Binding-site contacts:
Ligand atom C7 contacts residue PRO561 of chain 1.A at 4.1 Å (hydrophobic).
Ligand atom C1 contacts residue GLN562 of chain 1.A at 3.0 Å.
Ligand atom O5 contacts residue GLN562 of chain 1.A at 3.6 Å.
Ligand atom O7 contacts residue ASN313 of chain 1.A at 2.8 Å (h-bond).
Ligand atom O3 contacts residue PRO561 of chain 1.A at 2.5 Å (h-bond).
Ligand atom C8 contacts residue PRO561 of chain 1.A at 3.3 Å (hydrophobic).
Ligand atom C7 contacts residue ASN313 of chain 1.A at 3.0 Å.
Ligand atom C4 contacts residue GLN562 of chain 1.A at 3.6 Å.
Ligand atom O3 contacts residue GLN562 of chain 1.A at 3.1 Å (h-bond).
Ligand atom O4 contacts residue GLN562 of chain 1.A at 2.7 Å (h-bond).
Ligand atom C4 contacts residue ASN313 of chain 1.A at 4.2 Å.
Ligand atom C7 contacts residue GLN562 of chain 1.A at 3.8 Å.
Ligand atom C2 contacts residue ASN313 of chain 1.A at 2.5 Å.
Ligand atom N2 contacts residue ASN313 of chain 1.A at 2.9 Å (h-bond).
Ligand atom C3 contacts residue GLN562 of chain 1.A at 3.2 Å.
Ligand atom C3 contacts residue ASN313 of chain 1.A at 3.8 Å.
Ligand atom C5 contacts residue ASN313 of chain 1.A at 3.7 Å.
Ligand atom C8 contacts residue ASN313 of chain 1.A at 3.5 Å.
Ligand atom N2 contacts residue GLN562 of chain 1.A at 2.9 Å (h-bond).
Ligand atom C1 contacts residue ASN313 of chain 1.A at 1.4 Å.
Ligand atom C2 contacts residue PRO561 of chain 1.A at 4.0 Å (hydrophobic).
Ligand atom O3 contacts residue THR563 of chain 1.A at 4.3 Å.
Ligand atom C5 contacts residue GLN562 of chain 1.A at 3.4 Å.
Ligand atom N2 contacts residue PRO561 of chain 1.A at 3.4 Å (h-bond).
Ligand atom O5 contacts residue ASN313 of chain 1.A at 2.4 Å (h-bond).
Ligand atom C2 contacts residue GLN562 of chain 1.A at 3.5 Å.
Ligand atom C3 contacts residue PRO561 of chain 1.A at 3.5 Å (hydrophobic).
Ligand atom C8 contacts residue PRO312 of chain 1.A at 3.5 Å (hydrophobic).
Ligand atom C8 contacts residue GLN562 of chain 1.A at 3.9 Å.

A protein and the small-molecule ligand that binds it are described below.
Small molecule (SMILES): CC(=O)N[C@@H]1[C@@H](O)[C@H](O)[C@@H](CO)O[C@H]1O

Sequence of chain 1.A:
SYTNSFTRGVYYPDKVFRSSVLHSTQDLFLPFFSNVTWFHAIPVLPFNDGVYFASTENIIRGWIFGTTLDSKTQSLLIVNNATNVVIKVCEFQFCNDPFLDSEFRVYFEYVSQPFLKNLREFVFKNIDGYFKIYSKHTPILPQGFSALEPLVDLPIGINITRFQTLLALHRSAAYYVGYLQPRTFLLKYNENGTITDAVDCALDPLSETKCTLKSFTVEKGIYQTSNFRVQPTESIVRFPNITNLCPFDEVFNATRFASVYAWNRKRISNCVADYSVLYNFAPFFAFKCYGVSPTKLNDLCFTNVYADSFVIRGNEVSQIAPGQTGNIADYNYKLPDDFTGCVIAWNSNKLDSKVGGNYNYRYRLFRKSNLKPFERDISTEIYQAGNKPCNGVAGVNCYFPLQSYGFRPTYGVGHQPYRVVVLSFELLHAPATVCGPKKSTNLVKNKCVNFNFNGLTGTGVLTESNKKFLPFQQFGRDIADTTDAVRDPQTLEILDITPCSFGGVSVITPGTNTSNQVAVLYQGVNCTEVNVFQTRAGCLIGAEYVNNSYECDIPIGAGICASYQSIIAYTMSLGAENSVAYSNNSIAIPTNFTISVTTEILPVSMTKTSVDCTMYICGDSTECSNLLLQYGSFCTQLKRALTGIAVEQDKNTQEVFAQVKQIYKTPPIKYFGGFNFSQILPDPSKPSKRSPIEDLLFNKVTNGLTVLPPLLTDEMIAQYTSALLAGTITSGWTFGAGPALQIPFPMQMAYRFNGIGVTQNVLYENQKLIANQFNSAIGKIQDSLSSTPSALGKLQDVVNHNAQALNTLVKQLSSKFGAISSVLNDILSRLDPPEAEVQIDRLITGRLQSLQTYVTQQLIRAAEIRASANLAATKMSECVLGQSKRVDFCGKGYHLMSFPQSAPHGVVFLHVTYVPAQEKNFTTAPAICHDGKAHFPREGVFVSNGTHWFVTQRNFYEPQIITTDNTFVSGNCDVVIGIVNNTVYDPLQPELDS